This protein binds this small molecule.
Small molecule (SMILES): O=C1Nc2c(ccc(Cl)c2Cl)C1=NO

Sequence of chain 1.A:
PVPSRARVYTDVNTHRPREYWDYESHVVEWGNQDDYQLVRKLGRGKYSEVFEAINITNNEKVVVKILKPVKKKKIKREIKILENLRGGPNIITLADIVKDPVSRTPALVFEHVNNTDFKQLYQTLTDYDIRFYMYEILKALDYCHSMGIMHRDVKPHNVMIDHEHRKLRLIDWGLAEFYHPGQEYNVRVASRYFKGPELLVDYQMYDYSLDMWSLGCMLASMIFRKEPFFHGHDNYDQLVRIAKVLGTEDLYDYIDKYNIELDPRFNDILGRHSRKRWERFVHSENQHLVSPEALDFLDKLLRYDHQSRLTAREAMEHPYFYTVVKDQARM

Binding-site contacts:
Ligand atom C2 contacts residue PRO103 of chain 1.A at 3.8 Å (hydrophobic).
Ligand atom CL1 contacts residue VAL100 of chain 1.A at 4.1 Å.
Ligand atom C6 contacts residue GLN35 of chain 1.A at 3.4 Å.
Ligand atom C5 contacts residue TYR38 of chain 1.A at 4.4 Å (hydrophobic).
Ligand atom CL1 contacts residue ILE68 of chain 1.A at 3.8 Å.
Ligand atom CL1 contacts residue ALA109 of chain 1.A at 3.2 Å.
Ligand atom C2 contacts residue GLN35 of chain 1.A at 3.6 Å.
Ligand atom N contacts residue GLN35 of chain 1.A at 2.9 Å (h-bond).
Ligand atom C contacts residue GLN35 of chain 1.A at 3.6 Å.
Ligand atom CL contacts residue VAL66 of chain 1.A at 4.1 Å.
Ligand atom C3 contacts residue LEU40 of chain 1.A at 4.2 Å (hydrophobic).
Ligand atom C3 contacts residue ASP102 of chain 1.A at 3.5 Å.
Ligand atom N contacts residue TYR38 of chain 1.A at 3.2 Å (h-bond).
Ligand atom C5 contacts residue VAL100 of chain 1.A at 4.5 Å (hydrophobic).
Ligand atom C3 contacts residue GLN35 of chain 1.A at 4.3 Å.
Ligand atom CL1 contacts residue ASP102 of chain 1.A at 4.2 Å.
Ligand atom C5 contacts residue LEU40 of chain 1.A at 4.1 Å (hydrophobic).
Ligand atom C6 contacts residue TYR38 of chain 1.A at 3.2 Å (hydrophobic).
Ligand atom C contacts residue GLN39 of chain 1.A at 4.4 Å.
Ligand atom C6 contacts residue LEU40 of chain 1.A at 4.3 Å (hydrophobic).
Ligand atom CL contacts residue LEU40 of chain 1.A at 4.3 Å.
Ligand atom CL contacts residue TYR38 of chain 1.A at 3.7 Å.
Ligand atom C5 contacts residue GLN35 of chain 1.A at 4.1 Å.
Ligand atom C2 contacts residue ASP102 of chain 1.A at 4.4 Å.
Ligand atom C1 contacts residue GLN35 of chain 1.A at 3.4 Å.
Ligand atom C3 contacts residue PRO103 of chain 1.A at 3.5 Å (hydrophobic).
Ligand atom N contacts residue ASP36 of chain 1.A at 4.2 Å.
Ligand atom CL contacts residue VAL100 of chain 1.A at 3.6 Å.
Ligand atom CL contacts residue GLN35 of chain 1.A at 4.4 Å.
Ligand atom C1 contacts residue LEU40 of chain 1.A at 4.4 Å (hydrophobic).
Ligand atom C4 contacts residue LEU40 of chain 1.A at 4.4 Å (hydrophobic).
Ligand atom C4 contacts residue ASP102 of chain 1.A at 4.3 Å.
Ligand atom C4 contacts residue PRO103 of chain 1.A at 4.3 Å (hydrophobic).
Ligand atom C2 contacts residue LEU40 of chain 1.A at 4.3 Å (hydrophobic).
Ligand atom CL1 contacts residue VAL66 of chain 1.A at 4.0 Å.
Ligand atom C contacts residue TYR38 of chain 1.A at 3.2 Å (hydrophobic).
Ligand atom C1 contacts residue TYR38 of chain 1.A at 3.7 Å (hydrophobic).